This small molecule binds to this protein.
Small molecule (SMILES): Cc1ccc(O)c(O)c1

Sequence of chain 3.A:
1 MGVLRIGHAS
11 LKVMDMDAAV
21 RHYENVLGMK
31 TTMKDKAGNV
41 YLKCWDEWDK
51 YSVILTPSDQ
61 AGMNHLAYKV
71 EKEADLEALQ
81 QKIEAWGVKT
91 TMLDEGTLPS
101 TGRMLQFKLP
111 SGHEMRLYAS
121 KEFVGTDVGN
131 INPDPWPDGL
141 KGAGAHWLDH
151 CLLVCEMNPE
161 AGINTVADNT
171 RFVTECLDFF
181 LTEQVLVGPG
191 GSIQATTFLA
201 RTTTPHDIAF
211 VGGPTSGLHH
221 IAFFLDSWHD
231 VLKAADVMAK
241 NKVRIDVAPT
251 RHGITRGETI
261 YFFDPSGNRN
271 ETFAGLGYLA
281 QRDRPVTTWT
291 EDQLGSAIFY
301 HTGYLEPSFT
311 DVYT

Binding-site contacts:
Ligand atom O3 contacts residue GLU271 of chain 3.A at 3.4 Å (salt-bridge).
Ligand atom C6 contacts residue THR255 of chain 3.A at 3.6 Å.
Ligand atom C6 contacts residue PHE198 of chain 3.A at 3.6 Å (hydrophobic).
Ligand atom C5 contacts residue PHE273 of chain 3.A at 3.9 Å (hydrophobic).
Ligand atom C4 contacts residue FE1 of chain 3.B at 2.8 Å.
Ligand atom O4 contacts residue HIS206 of chain 3.A at 2.9 Å (h-bond).
Ligand atom O4 contacts residue PHE273 of chain 3.A at 3.5 Å.
Ligand atom O3 contacts residue HIS150 of chain 3.A at 4.0 Å.
Ligand atom C contacts residue ILE298 of chain 3.A at 3.6 Å (hydrophobic).
Ligand atom C5 contacts residue ILE254 of chain 3.A at 4.0 Å (hydrophobic).
Ligand atom O4 contacts residue HIS150 of chain 3.A at 2.7 Å (h-bond).
Ligand atom O4 contacts residue FE1 of chain 3.B at 2.1 Å.
Ligand atom C2 contacts residue TYR261 of chain 3.A at 3.3 Å (hydrophobic).
Ligand atom C3 contacts residue FE1 of chain 3.B at 2.8 Å.
Ligand atom C1 contacts residue HIS252 of chain 3.A at 3.5 Å.
Ligand atom C5 contacts residue THR255 of chain 3.A at 3.4 Å.
Ligand atom O3 contacts residue HIS220 of chain 3.A at 2.6 Å.
Ligand atom C5 contacts residue PHE198 of chain 3.A at 4.0 Å (hydrophobic).
Ligand atom C3 contacts residue TYR261 of chain 3.A at 3.3 Å (hydrophobic).
Ligand atom C2 contacts residue HIS252 of chain 3.A at 3.5 Å.
Ligand atom O4 contacts residue GLU271 of chain 3.A at 3.1 Å (salt-bridge).
Ligand atom C contacts residue ALA297 of chain 3.A at 3.5 Å (hydrophobic).
Ligand atom O3 contacts residue FE1 of chain 3.B at 2.0 Å.
Ligand atom C1 contacts residue PHE198 of chain 3.A at 3.6 Å (hydrophobic).
Ligand atom C4 contacts residue HIS206 of chain 3.A at 3.4 Å.
Ligand atom C6 contacts residue ILE254 of chain 3.A at 3.4 Å (hydrophobic).
Ligand atom C6 contacts residue HIS252 of chain 3.A at 3.4 Å.
Ligand atom C5 contacts residue HIS206 of chain 3.A at 3.5 Å.
Ligand atom C4 contacts residue HIS150 of chain 3.A at 3.9 Å.
Ligand atom O3 contacts residue HIS252 of chain 3.A at 4.0 Å.
Ligand atom C4 contacts residue GLU271 of chain 3.A at 3.8 Å.
Ligand atom O3 contacts residue TYR261 of chain 3.A at 2.8 Å (h-bond).
Ligand atom C3 contacts residue HIS252 of chain 3.A at 3.5 Å.
Ligand atom C contacts residue ILE254 of chain 3.A at 3.8 Å (hydrophobic).
Ligand atom C4 contacts residue HIS252 of chain 3.A at 3.6 Å.
Ligand atom C contacts residue HIS252 of chain 3.A at 3.7 Å.
Ligand atom C2 contacts residue PHE198 of chain 3.A at 3.9 Å (hydrophobic).
Ligand atom C contacts residue PHE198 of chain 3.A at 3.6 Å (hydrophobic).
Ligand atom C5 contacts residue HIS252 of chain 3.A at 3.4 Å.
Ligand atom C3 contacts residue HIS220 of chain 3.A at 4.0 Å.